Sequence of chain 1.B:
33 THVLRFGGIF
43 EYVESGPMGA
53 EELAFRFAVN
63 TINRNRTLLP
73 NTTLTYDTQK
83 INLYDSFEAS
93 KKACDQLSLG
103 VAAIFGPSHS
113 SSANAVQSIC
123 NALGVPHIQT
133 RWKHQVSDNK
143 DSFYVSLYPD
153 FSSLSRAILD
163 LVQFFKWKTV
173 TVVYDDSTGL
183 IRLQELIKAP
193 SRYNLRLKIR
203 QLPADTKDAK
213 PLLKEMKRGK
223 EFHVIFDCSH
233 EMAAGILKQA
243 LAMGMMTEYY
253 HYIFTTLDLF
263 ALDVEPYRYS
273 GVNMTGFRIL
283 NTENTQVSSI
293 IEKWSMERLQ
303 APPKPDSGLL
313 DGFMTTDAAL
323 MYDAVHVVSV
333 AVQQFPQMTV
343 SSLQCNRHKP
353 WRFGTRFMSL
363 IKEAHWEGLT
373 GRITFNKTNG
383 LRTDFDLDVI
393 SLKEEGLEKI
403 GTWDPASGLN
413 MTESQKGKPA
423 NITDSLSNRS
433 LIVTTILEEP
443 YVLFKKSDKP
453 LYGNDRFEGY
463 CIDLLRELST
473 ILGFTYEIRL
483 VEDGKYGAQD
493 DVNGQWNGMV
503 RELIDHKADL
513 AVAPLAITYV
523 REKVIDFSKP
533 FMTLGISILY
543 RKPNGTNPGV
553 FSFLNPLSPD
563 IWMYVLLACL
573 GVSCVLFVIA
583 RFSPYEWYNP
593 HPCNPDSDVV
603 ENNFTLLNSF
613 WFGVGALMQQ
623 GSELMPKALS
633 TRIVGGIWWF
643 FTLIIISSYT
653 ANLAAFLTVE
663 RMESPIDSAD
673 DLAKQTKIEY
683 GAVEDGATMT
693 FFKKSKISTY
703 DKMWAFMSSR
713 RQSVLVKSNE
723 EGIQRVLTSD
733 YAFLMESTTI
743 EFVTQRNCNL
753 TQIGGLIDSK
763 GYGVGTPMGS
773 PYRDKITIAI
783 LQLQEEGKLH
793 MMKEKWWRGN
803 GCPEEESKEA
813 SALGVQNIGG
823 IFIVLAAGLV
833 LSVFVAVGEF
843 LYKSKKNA

The small molecule below binds the protein below.
Small molecule (SMILES): CC(=O)N[C@H]1[C@H](O[C@H]2[C@H](O)[C@@H](NC(C)=O)CO[C@@H]2CO)O[C@H](CO)[C@@H](O[C@@H]2O[C@H](CO)[C@@H](O)[C@H](O[C@@H]3O[C@H](CO)[C@@H](O)[C@H](O)[C@@H]3O)[C@@H]2O)[C@@H]1O

Binding-site contacts:
Ligand atom C5 contacts residue ASN546 of chain 1.B at 3.7 Å.
Ligand atom C8 contacts residue ASN546 of chain 1.B at 4.4 Å.
Ligand atom C8 contacts residue NAG2 of chain 1.J at 3.9 Å.
Ligand atom O3 contacts residue ARG543 of chain 1.B at 3.3 Å (salt-bridge).
Ligand atom C2 contacts residue ASN546 of chain 1.B at 2.4 Å.
Ligand atom C1 contacts residue ASN546 of chain 1.B at 1.5 Å.
Ligand atom C6 contacts residue ARG543 of chain 1.B at 4.2 Å.
Ligand atom O7 contacts residue NAG1 of chain 1.J at 2.6 Å (h-bond).
Ligand atom O3 contacts residue THR730 of chain 1.B at 4.0 Å.
Ligand atom N2 contacts residue ARG543 of chain 1.B at 4.0 Å.
Ligand atom C4 contacts residue ARG543 of chain 1.B at 3.6 Å.
Ligand atom C5 contacts residue ARG543 of chain 1.B at 4.0 Å.
Ligand atom O5 contacts residue THR548 of chain 1.B at 4.0 Å.
Ligand atom C3 contacts residue ARG543 of chain 1.B at 3.7 Å.
Ligand atom C7 contacts residue NAG1 of chain 1.J at 3.2 Å.
Ligand atom N2 contacts residue THR548 of chain 1.B at 4.4 Å.
Ligand atom C2 contacts residue THR548 of chain 1.B at 4.3 Å.
Ligand atom C7 contacts residue ARG543 of chain 1.B at 3.8 Å.
Ligand atom O7 contacts residue ASN546 of chain 1.B at 3.6 Å (h-bond).
Ligand atom C5 contacts residue THR730 of chain 1.B at 3.9 Å.
Ligand atom C4 contacts residue ASN546 of chain 1.B at 4.3 Å.
Ligand atom C1 contacts residue ARG543 of chain 1.B at 4.4 Å.
Ligand atom O5 contacts residue ASN546 of chain 1.B at 2.5 Å (h-bond).
Ligand atom O5 contacts residue ARG543 of chain 1.B at 3.7 Å.
Ligand atom C5 contacts residue THR548 of chain 1.B at 4.1 Å.
Ligand atom C1 contacts residue THR548 of chain 1.B at 3.3 Å.
Ligand atom C7 contacts residue ASN546 of chain 1.B at 3.3 Å.
Ligand atom C4 contacts residue THR730 of chain 1.B at 3.4 Å.
Ligand atom C2 contacts residue THR730 of chain 1.B at 4.5 Å.
Ligand atom C3 contacts residue THR730 of chain 1.B at 3.3 Å.
Ligand atom C3 contacts residue ASN546 of chain 1.B at 3.8 Å.
Ligand atom C8 contacts residue NAG1 of chain 1.J at 3.6 Å.
Ligand atom C1 contacts residue THR730 of chain 1.B at 3.6 Å.
Ligand atom C2 contacts residue ARG543 of chain 1.B at 3.3 Å.
Ligand atom O7 contacts residue ARG543 of chain 1.B at 3.0 Å (salt-bridge).
Ligand atom C2 contacts residue THR730 of chain 1.B at 4.1 Å.
Ligand atom N2 contacts residue ASN546 of chain 1.B at 2.8 Å (h-bond).
Ligand atom O4 contacts residue THR730 of chain 1.B at 2.5 Å (h-bond).
Ligand atom O3 contacts residue NAG1 of chain 1.J at 4.0 Å.
Ligand atom N2 contacts residue NAG1 of chain 1.J at 4.1 Å.